Binding-site contacts:
Ligand atom C01 contacts residue LYS71 of chain 1.A at 3.7 Å.
Ligand atom C20 contacts residue GLY126 of chain 1.A at 3.9 Å.
Ligand atom C27 contacts residue ILE123 of chain 1.A at 3.8 Å (hydrophobic).
Ligand atom C01 contacts residue THR120 of chain 1.A at 3.5 Å.
Ligand atom C27 contacts residue TYR122 of chain 1.A at 3.9 Å (hydrophobic).
Ligand atom C08 contacts residue VAL58 of chain 1.A at 3.8 Å (hydrophobic).
Ligand atom C21 contacts residue SER124 of chain 1.A at 3.8 Å.
Ligand atom C16 contacts residue TYR122 of chain 1.A at 3.4 Å (hydrophobic).
Ligand atom S03 contacts residue ASP187 of chain 1.A at 3.9 Å.
Ligand atom C19 contacts residue TYR122 of chain 1.A at 3.9 Å (hydrophobic).
Ligand atom C07 contacts residue ASP187 of chain 1.A at 3.5 Å.
Ligand atom N02 contacts residue THR120 of chain 1.A at 2.8 Å (h-bond).
Ligand atom C14 contacts residue ILE123 of chain 1.A at 3.5 Å (hydrophobic).
Ligand atom O05 contacts residue ILE103 of chain 1.A at 3.8 Å.
Ligand atom C14 contacts residue TYR122 of chain 1.A at 3.8 Å (hydrophobic).
Ligand atom C21 contacts residue GLY126 of chain 1.A at 3.7 Å.
Ligand atom N26 contacts residue ILE123 of chain 1.A at 2.9 Å (h-bond).
Ligand atom C27 contacts residue LEU176 of chain 1.A at 3.5 Å (hydrophobic).
Ligand atom O05 contacts residue ALA186 of chain 1.A at 3.6 Å.
Ligand atom C18 contacts residue ILE50 of chain 1.A at 3.7 Å (hydrophobic).
Ligand atom C16 contacts residue ILE123 of chain 1.A at 3.2 Å (hydrophobic).
Ligand atom C21 contacts residue ILE123 of chain 1.A at 3.0 Å (hydrophobic).
Ligand atom O04 contacts residue LYS71 of chain 1.A at 3.5 Å.
Ligand atom C08 contacts residue ASP187 of chain 1.A at 3.6 Å.
Ligand atom N15 contacts residue ILE123 of chain 1.A at 2.5 Å (h-bond).
Ligand atom C13 contacts residue ILE50 of chain 1.A at 3.9 Å (hydrophobic).
Ligand atom N28 contacts residue ALA69 of chain 1.A at 3.6 Å.
Ligand atom N26 contacts residue TYR122 of chain 1.A at 3.6 Å.
Ligand atom C27 contacts residue GLN121 of chain 1.A at 3.6 Å.
Ligand atom N15 contacts residue TYR122 of chain 1.A at 3.3 Å.
Ligand atom O05 contacts residue ASP187 of chain 1.A at 3.0 Å (salt-bridge).
Ligand atom C27 contacts residue ALA69 of chain 1.A at 3.6 Å (hydrophobic).
Ligand atom N26 contacts residue LEU176 of chain 1.A at 3.8 Å.
Ligand atom C12 contacts residue LEU176 of chain 1.A at 3.6 Å (hydrophobic).
Ligand atom C20 contacts residue TYR122 of chain 1.A at 3.2 Å (hydrophobic).
Ligand atom N28 contacts residue LEU176 of chain 1.A at 3.4 Å.
Ligand atom C21 contacts residue TYR122 of chain 1.A at 3.1 Å (hydrophobic).
Ligand atom O04 contacts residue ASP187 of chain 1.A at 3.8 Å.
Ligand atom C20 contacts residue SER124 of chain 1.A at 3.8 Å.
Ligand atom C01 contacts residue ALA69 of chain 1.A at 3.6 Å (hydrophobic).

Sequence of chain 1.A:
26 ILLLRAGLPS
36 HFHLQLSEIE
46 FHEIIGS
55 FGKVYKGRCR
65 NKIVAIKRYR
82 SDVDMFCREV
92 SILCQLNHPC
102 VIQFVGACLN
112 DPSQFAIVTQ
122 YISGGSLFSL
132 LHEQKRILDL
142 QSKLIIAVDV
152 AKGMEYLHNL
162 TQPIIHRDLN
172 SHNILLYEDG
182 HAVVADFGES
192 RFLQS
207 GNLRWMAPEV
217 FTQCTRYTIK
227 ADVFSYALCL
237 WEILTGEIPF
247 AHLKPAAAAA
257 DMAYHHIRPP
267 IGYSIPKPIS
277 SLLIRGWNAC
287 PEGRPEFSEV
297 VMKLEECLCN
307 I

This protein binds this small molecule.
Small molecule (SMILES): CNS(=O)(=O)c1cccc(Nc2cc(Nc3ccc(C(F)(F)F)cc3)ncn2)c1